A protein and the small-molecule ligand that binds it are described below.
Small molecule (SMILES): Cc1cc(O)c2c(c1)C[C@@H](O)C1=C2C(=O)c2c(O)ccc(O[C@H]3C[C@@H](O)[C@H](O[C@H]4C[C@@H](O[C@H]5CC[C@H](O[C@H]6C[C@@H](O)[C@H](O[C@H]7C[C@H](O[C@H]8CC[C@H](O)[C@H](C)O8)[C@@H](O)[C@@H](C)O7)[C@@H](C)O6)[C@H](C)O5)[C@H](O)[C@@H](C)O4)[C@@H](C)O3)c2C1=O

Sequence of chain 1.B:
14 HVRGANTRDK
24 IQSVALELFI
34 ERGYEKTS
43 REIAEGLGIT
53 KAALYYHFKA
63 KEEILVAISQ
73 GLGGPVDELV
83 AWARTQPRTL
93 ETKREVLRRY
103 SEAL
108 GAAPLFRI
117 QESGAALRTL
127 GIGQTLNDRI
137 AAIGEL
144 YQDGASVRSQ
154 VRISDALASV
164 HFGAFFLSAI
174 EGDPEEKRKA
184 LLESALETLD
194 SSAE

Sequence of chain 1.A:
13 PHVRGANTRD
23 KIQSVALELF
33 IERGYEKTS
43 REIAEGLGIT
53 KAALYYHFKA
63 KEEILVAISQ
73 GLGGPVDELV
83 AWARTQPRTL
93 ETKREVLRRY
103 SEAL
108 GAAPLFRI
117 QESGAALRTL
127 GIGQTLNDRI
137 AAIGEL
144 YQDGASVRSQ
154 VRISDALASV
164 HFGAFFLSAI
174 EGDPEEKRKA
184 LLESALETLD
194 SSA

Binding-site contacts:
Ligand atom C63 contacts residue TYR144 of chain 1.A at 3.5 Å (hydrophobic).
Ligand atom C02 contacts residue LEU123 of chain 1.A at 3.7 Å (hydrophobic).
Ligand atom O66 contacts residue ALA172 of chain 1.B at 3.2 Å.
Ligand atom C22 contacts residue ALA137 of chain 1.A at 3.5 Å (hydrophobic).
Ligand atom C04 contacts residue PHE168 of chain 1.B at 3.9 Å (hydrophobic).
Ligand atom C61 contacts residue TYR144 of chain 1.A at 3.6 Å (hydrophobic).
Ligand atom C15 contacts residue PHE165 of chain 1.A at 3.6 Å (hydrophobic).
Ligand atom C06 contacts residue MSE116 of chain 1.B at 3.7 Å.
Ligand atom O16 contacts residue PHE165 of chain 1.A at 3.2 Å.
Ligand atom C72 contacts residue ASN133 of chain 1.A at 3.2 Å.
Ligand atom C23 contacts residue ILE136 of chain 1.A at 3.9 Å (hydrophobic).
Ligand atom O09 contacts residue PHE168 of chain 1.B at 3.9 Å.
Ligand atom C17 contacts residue HIS164 of chain 1.A at 3.5 Å.
Ligand atom O16 contacts residue HIS164 of chain 1.A at 3.2 Å (h-bond).
Ligand atom C26 contacts residue GLU141 of chain 1.A at 3.8 Å.
Ligand atom C21 contacts residue ILE136 of chain 1.A at 3.6 Å (hydrophobic).
Ligand atom C65 contacts residue ALA172 of chain 1.B at 3.8 Å (hydrophobic).
Ligand atom C74 contacts residue PHE168 of chain 1.B at 3.7 Å (hydrophobic).
Ligand atom C26 contacts residue GLY140 of chain 1.A at 3.4 Å.
Ligand atom O03 contacts residue LEU123 of chain 1.A at 3.9 Å.
Ligand atom C75 contacts residue MSE116 of chain 1.B at 3.7 Å.
Ligand atom C64 contacts residue ALA172 of chain 1.B at 3.8 Å (hydrophobic).
Ligand atom O62 contacts residue TYR144 of chain 1.A at 3.0 Å.
Ligand atom C01 contacts residue ARG124 of chain 1.A at 3.8 Å.
Ligand atom C64 contacts residue TYR144 of chain 1.A at 3.6 Å (hydrophobic).
Ligand atom C11 contacts residue PHE168 of chain 1.B at 3.7 Å (hydrophobic).
Ligand atom O13 contacts residue ASN133 of chain 1.A at 3.6 Å (h-bond).
Ligand atom C14 contacts residue ASN133 of chain 1.A at 3.5 Å.
Ligand atom O08 contacts residue MSE116 of chain 1.B at 3.4 Å.
Ligand atom C18 contacts residue PHE169 of chain 1.B at 3.5 Å (hydrophobic).
Ligand atom O70 contacts residue PHE168 of chain 1.B at 3.9 Å.
Ligand atom C74 contacts residue GLN117 of chain 1.B at 3.8 Å.
Ligand atom O19 contacts residue PHE169 of chain 1.B at 3.7 Å.
Ligand atom C75 contacts residue GLN117 of chain 1.B at 3.5 Å.
Ligand atom C27 contacts residue TYR144 of chain 1.A at 3.9 Å (hydrophobic).
Ligand atom C69 contacts residue LEU160 of chain 1.A at 3.7 Å (hydrophobic).
Ligand atom C76 contacts residue PHE168 of chain 1.B at 3.6 Å (hydrophobic).
Ligand atom C05 contacts residue PHE168 of chain 1.B at 3.6 Å (hydrophobic).
Ligand atom C22 contacts residue ILE136 of chain 1.A at 3.7 Å (hydrophobic).
Ligand atom C01 contacts residue MSE116 of chain 1.B at 3.7 Å.